The protein below binds the small molecule below.
Small molecule (SMILES): CC(=O)N[C@@H](Cc1cc(I)c(O)c(I)c1)C(=O)NCC(=O)O

Sequence of chain 1.A:
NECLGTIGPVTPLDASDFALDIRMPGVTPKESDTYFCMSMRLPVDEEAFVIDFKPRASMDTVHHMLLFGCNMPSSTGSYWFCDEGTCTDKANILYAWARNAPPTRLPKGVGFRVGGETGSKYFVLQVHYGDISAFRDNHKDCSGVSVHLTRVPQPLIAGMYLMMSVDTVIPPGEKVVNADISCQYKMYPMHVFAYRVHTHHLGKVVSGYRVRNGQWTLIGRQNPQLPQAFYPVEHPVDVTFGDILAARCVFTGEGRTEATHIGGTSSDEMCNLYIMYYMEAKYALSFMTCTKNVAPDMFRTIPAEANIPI

Binding-site contacts:
Ligand atom CAN contacts residue MET164 of chain 1.A at 3.4 Å (hydrophobic).
Ligand atom CT contacts residue HIS198 of chain 1.A at 3.5 Å.
Ligand atom CAT contacts residue TYR274 of chain 1.A at 3.7 Å (hydrophobic).
Ligand atom CA contacts residue ASN272 of chain 1.A at 3.0 Å.
Ligand atom OT2 contacts residue TYR274 of chain 1.A at 2.6 Å (h-bond).
Ligand atom I2 contacts residue LYS90 of chain 1.A at 3.4 Å.
Ligand atom ON contacts residue MET270 of chain 1.A at 3.5 Å.
Ligand atom OT1 contacts residue HIS198 of chain 1.A at 3.4 Å (h-bond).
Ligand atom OT2 contacts residue ASN272 of chain 1.A at 3.8 Å.
Ligand atom OH contacts residue ALA91 of chain 1.A at 2.7 Å (h-bond).
Ligand atom CG contacts residue LEU162 of chain 1.A at 3.7 Å (hydrophobic).
Ligand atom CB contacts residue ASN272 of chain 1.A at 3.2 Å.
Ligand atom NT contacts residue TYR274 of chain 1.A at 3.2 Å (h-bond).
Ligand atom CT contacts residue TYR274 of chain 1.A at 3.5 Å (hydrophobic).
Ligand atom I1 contacts residue ALA91 of chain 1.A at 2.9 Å.
Ligand atom CD2 contacts residue MET164 of chain 1.A at 3.6 Å (hydrophobic).
Ligand atom CA contacts residue MET270 of chain 1.A at 3.5 Å (hydrophobic).
Ligand atom O contacts residue MET270 of chain 1.A at 3.8 Å.
Ligand atom I1 contacts residue PHE68 of chain 1.A at 3.7 Å.
Ligand atom CZ contacts residue ALA91 of chain 1.A at 3.7 Å (hydrophobic).
Ligand atom CB contacts residue TYR274 of chain 1.A at 3.5 Å (hydrophobic).
Ligand atom CG contacts residue TYR274 of chain 1.A at 3.7 Å (hydrophobic).
Ligand atom NT contacts residue ASN272 of chain 1.A at 3.0 Å (h-bond).
Ligand atom CT contacts residue ARG196 of chain 1.A at 3.6 Å.
Ligand atom CD1 contacts residue TYR274 of chain 1.A at 3.0 Å (hydrophobic).
Ligand atom CN contacts residue MET270 of chain 1.A at 3.6 Å (hydrophobic).
Ligand atom OT2 contacts residue ARG196 of chain 1.A at 2.8 Å (salt-bridge).
Ligand atom C contacts residue ASN272 of chain 1.A at 3.5 Å.
Ligand atom C contacts residue MET270 of chain 1.A at 3.4 Å (hydrophobic).
Ligand atom CD2 contacts residue LEU162 of chain 1.A at 3.6 Å (hydrophobic).
Ligand atom ON contacts residue ASN272 of chain 1.A at 3.1 Å (h-bond).
Ligand atom C contacts residue TYR274 of chain 1.A at 3.8 Å (hydrophobic).
Ligand atom CAT contacts residue HIS198 of chain 1.A at 3.8 Å.
Ligand atom NT contacts residue HIS198 of chain 1.A at 3.5 Å.
Ligand atom OT2 contacts residue HIS198 of chain 1.A at 3.5 Å.
Ligand atom N contacts residue MET270 of chain 1.A at 3.4 Å.
Ligand atom OT1 contacts residue ARG196 of chain 1.A at 2.9 Å (salt-bridge).
Ligand atom CN contacts residue MET164 of chain 1.A at 3.2 Å (hydrophobic).
Ligand atom NT contacts residue MET270 of chain 1.A at 3.5 Å (h-bond).
Ligand atom ON contacts residue MET164 of chain 1.A at 3.0 Å.